The protein below binds the small molecule below.
Small molecule (SMILES): O=C1c2ccccc2-c2n[nH]c3cccc1c23

Sequence of chain 1.C:
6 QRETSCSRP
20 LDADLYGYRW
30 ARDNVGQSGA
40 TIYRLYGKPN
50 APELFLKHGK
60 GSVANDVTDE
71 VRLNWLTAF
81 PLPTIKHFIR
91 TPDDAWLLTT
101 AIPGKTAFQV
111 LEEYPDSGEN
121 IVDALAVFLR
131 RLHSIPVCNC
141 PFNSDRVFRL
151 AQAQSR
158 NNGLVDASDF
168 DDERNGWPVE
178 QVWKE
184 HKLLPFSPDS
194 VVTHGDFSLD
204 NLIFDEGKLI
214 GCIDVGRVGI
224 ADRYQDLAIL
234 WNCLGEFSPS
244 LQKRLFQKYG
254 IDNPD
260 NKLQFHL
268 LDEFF

Binding-site contacts:
Ligand atom C21 contacts residue ILE102 of chain 1.C at 4.1 Å (hydrophobic).
Ligand atom C5 contacts residue PHE54 of chain 1.C at 3.7 Å (hydrophobic).
Ligand atom N23 contacts residue ILE102 of chain 1.C at 2.9 Å (h-bond).
Ligand atom C4 contacts residue ILE216 of chain 1.C at 3.8 Å (hydrophobic).
Ligand atom N24 contacts residue ALA101 of chain 1.C at 4.2 Å.
Ligand atom N24 contacts residue ILE102 of chain 1.C at 2.7 Å (h-bond).
Ligand atom C14 contacts residue ILE206 of chain 1.C at 4.0 Å (hydrophobic).
Ligand atom C14 contacts residue THR106 of chain 1.C at 3.6 Å.
Ligand atom C4 contacts residue PHE54 of chain 1.C at 3.7 Å (hydrophobic).
Ligand atom C12 contacts residue ILE102 of chain 1.C at 3.7 Å (hydrophobic).
Ligand atom O22 contacts residue PHE54 of chain 1.C at 3.9 Å.
Ligand atom C16 contacts residue PHE54 of chain 1.C at 3.6 Å (hydrophobic).
Ligand atom C12 contacts residue PHE54 of chain 1.C at 4.2 Å (hydrophobic).
Ligand atom C13 contacts residue ILE206 of chain 1.C at 3.5 Å (hydrophobic).
Ligand atom C6 contacts residue PHE54 of chain 1.C at 3.6 Å (hydrophobic).
Ligand atom C21 contacts residue PHE54 of chain 1.C at 3.4 Å (hydrophobic).
Ligand atom C11 contacts residue ILE216 of chain 1.C at 4.2 Å (hydrophobic).
Ligand atom N23 contacts residue ILE216 of chain 1.C at 4.1 Å.
Ligand atom C21 contacts residue ILE216 of chain 1.C at 3.9 Å (hydrophobic).
Ligand atom C15 contacts residue THR106 of chain 1.C at 4.0 Å.
Ligand atom C13 contacts residue GLY104 of chain 1.C at 3.8 Å.
Ligand atom C20 contacts residue ILE216 of chain 1.C at 3.6 Å (hydrophobic).
Ligand atom C16 contacts residue ILE216 of chain 1.C at 3.7 Å (hydrophobic).
Ligand atom C20 contacts residue PHE54 of chain 1.C at 3.6 Å (hydrophobic).
Ligand atom O22 contacts residue ASN33 of chain 1.C at 4.2 Å.
Ligand atom C1 contacts residue PHE54 of chain 1.C at 3.5 Å (hydrophobic).
Ligand atom C3 contacts residue PHE54 of chain 1.C at 3.3 Å (hydrophobic).
Ligand atom C2 contacts residue ILE216 of chain 1.C at 3.9 Å (hydrophobic).
Ligand atom C12 contacts residue ILE206 of chain 1.C at 3.6 Å (hydrophobic).
Ligand atom C3 contacts residue ILE216 of chain 1.C at 3.8 Å (hydrophobic).
Ligand atom C11 contacts residue PHE54 of chain 1.C at 3.5 Å (hydrophobic).
Ligand atom N23 contacts residue PHE54 of chain 1.C at 3.9 Å.
Ligand atom C2 contacts residue PHE54 of chain 1.C at 3.4 Å (hydrophobic).
Ligand atom C11 contacts residue ILE206 of chain 1.C at 4.1 Å (hydrophobic).
Ligand atom N24 contacts residue ILE206 of chain 1.C at 4.0 Å.
Ligand atom C15 contacts residue PHE54 of chain 1.C at 4.2 Å (hydrophobic).
Ligand atom N23 contacts residue ALA101 of chain 1.C at 3.7 Å.
Ligand atom C2 contacts residue THR100 of chain 1.C at 4.0 Å.
Ligand atom O22 contacts residue ILE216 of chain 1.C at 3.9 Å.
Ligand atom C1 contacts residue THR99 of chain 1.C at 3.5 Å.